Sequence of chain 1.E:
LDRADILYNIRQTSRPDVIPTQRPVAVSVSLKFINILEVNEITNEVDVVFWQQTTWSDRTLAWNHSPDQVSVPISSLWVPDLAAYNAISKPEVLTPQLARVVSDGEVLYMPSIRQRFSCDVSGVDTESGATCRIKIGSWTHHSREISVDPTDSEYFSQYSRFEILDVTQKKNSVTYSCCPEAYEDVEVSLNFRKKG

Binding-site contacts:
Ligand atom C5 contacts residue THR144 of chain 1.D at 3.6 Å.
Ligand atom C1 contacts residue MET114 of chain 1.E at 3.5 Å (hydrophobic).
Ligand atom BR1 contacts residue LEU102 of chain 1.E at 3.8 Å.
Ligand atom C8 contacts residue TRP143 of chain 1.D at 3.4 Å (hydrophobic).
Ligand atom C8 contacts residue TYR192 of chain 1.D at 3.9 Å (hydrophobic).
Ligand atom C7 contacts residue TRP53 of chain 1.E at 3.6 Å (hydrophobic).
Ligand atom C1 contacts residue TRP143 of chain 1.D at 3.4 Å (hydrophobic).
Ligand atom C10 contacts residue TRP143 of chain 1.D at 4.0 Å (hydrophobic).
Ligand atom C10 contacts residue CYS187 of chain 1.D at 4.0 Å (hydrophobic).
Ligand atom N1 contacts residue TRP143 of chain 1.D at 3.8 Å.
Ligand atom N2 contacts residue MET114 of chain 1.E at 3.2 Å.
Ligand atom C8 contacts residue TYR185 of chain 1.D at 3.8 Å (hydrophobic).
Ligand atom N1 contacts residue THR144 of chain 1.D at 3.5 Å.
Ligand atom N3 contacts residue TYR89 of chain 1.D at 2.7 Å (h-bond).
Ligand atom BR1 contacts residue ALA103 of chain 1.E at 3.8 Å.
Ligand atom N1 contacts residue MET114 of chain 1.E at 3.8 Å.
Ligand atom C3 contacts residue CYS187 of chain 1.D at 3.9 Å (hydrophobic).
Ligand atom C7 contacts residue TYR89 of chain 1.D at 3.6 Å (hydrophobic).
Ligand atom BR1 contacts residue ARG104 of chain 1.E at 3.5 Å.
Ligand atom C6 contacts residue MET114 of chain 1.E at 3.8 Å (hydrophobic).
Ligand atom C9 contacts residue TYR192 of chain 1.D at 3.7 Å (hydrophobic).
Ligand atom C3 contacts residue LEU112 of chain 1.E at 4.0 Å (hydrophobic).
Ligand atom C5 contacts residue LEU112 of chain 1.E at 4.0 Å (hydrophobic).
Ligand atom BR1 contacts residue THR144 of chain 1.D at 3.7 Å.
Ligand atom C2 contacts residue MET114 of chain 1.E at 3.4 Å (hydrophobic).
Ligand atom C9 contacts residue TRP143 of chain 1.D at 3.5 Å (hydrophobic).
Ligand atom C9 contacts residue TYR185 of chain 1.D at 4.0 Å (hydrophobic).
Ligand atom N3 contacts residue SER142 of chain 1.D at 4.0 Å.
Ligand atom C8 contacts residue TYR89 of chain 1.D at 3.0 Å (hydrophobic).
Ligand atom C3 contacts residue MET114 of chain 1.E at 4.0 Å (hydrophobic).
Ligand atom N2 contacts residue TRP143 of chain 1.D at 3.5 Å (h-bond).
Ligand atom C3 contacts residue CYS188 of chain 1.D at 3.9 Å (hydrophobic).
Ligand atom C10 contacts residue MET114 of chain 1.E at 3.6 Å (hydrophobic).
Ligand atom C4 contacts residue LEU112 of chain 1.E at 3.5 Å (hydrophobic).
Ligand atom N3 contacts residue TRP143 of chain 1.D at 3.0 Å (h-bond).
Ligand atom C3 contacts residue TRP143 of chain 1.D at 3.9 Å (hydrophobic).
Ligand atom C7 contacts residue TRP143 of chain 1.D at 3.7 Å (hydrophobic).
Ligand atom C6 contacts residue TRP143 of chain 1.D at 3.3 Å (hydrophobic).
Ligand atom C2 contacts residue TRP143 of chain 1.D at 3.4 Å (hydrophobic).
Ligand atom BR1 contacts residue LEU112 of chain 1.E at 3.2 Å.

A small-molecule ligand and the protein it binds are described below.
Small molecule (SMILES): Brc1ccc(N2CCCNCC2)cn1

Sequence of chain 1.D:
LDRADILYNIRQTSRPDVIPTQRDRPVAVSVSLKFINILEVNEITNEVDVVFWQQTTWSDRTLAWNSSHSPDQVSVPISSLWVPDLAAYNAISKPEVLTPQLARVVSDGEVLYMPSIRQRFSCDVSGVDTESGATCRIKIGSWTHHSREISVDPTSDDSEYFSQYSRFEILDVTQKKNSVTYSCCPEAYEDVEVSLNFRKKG